Binding-site contacts:
Ligand atom C7 contacts residue ASN47 of chain 43.F at 3.8 Å.
Ligand atom N2 contacts residue ASN47 of chain 43.F at 3.2 Å (h-bond).
Ligand atom C6 contacts residue ASN47 of chain 43.F at 4.0 Å.
Ligand atom O7 contacts residue ASN47 of chain 43.F at 3.9 Å.
Ligand atom C1 contacts residue ASN47 of chain 43.F at 1.4 Å.
Ligand atom C4 contacts residue ASN47 of chain 43.F at 4.2 Å.
Ligand atom C3 contacts residue ASN47 of chain 43.F at 3.9 Å.
Ligand atom C2 contacts residue ASN47 of chain 43.F at 2.6 Å.
Ligand atom O5 contacts residue ASN47 of chain 43.F at 2.2 Å (h-bond).
Ligand atom C5 contacts residue ASN47 of chain 43.F at 3.4 Å.

Sequence of chain 43.F:
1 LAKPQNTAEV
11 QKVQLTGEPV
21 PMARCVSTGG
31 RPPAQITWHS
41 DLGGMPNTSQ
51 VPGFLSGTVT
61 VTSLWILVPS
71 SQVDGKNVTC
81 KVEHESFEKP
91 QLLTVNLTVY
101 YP

The small molecule below binds the protein below.
Small molecule (SMILES): CC(=O)N[C@H]1[C@H](O[C@H]2[C@H](O)[C@@H](NC(C)=O)CO[C@@H]2CO)O[C@H](CO)[C@@H](O)[C@@H]1O